The protein below binds the small molecule below.
Small molecule (SMILES): Nc1ncnc2c1ncn2[C@@H]1O[C@H](CO[P](=O)(O)O[P](=O)(O)NP(=O)(O)O)[C@@H](O)[C@H]1O

Binding-site contacts:
Ligand atom PB contacts residue MG1 of chain 1.D at 3.1 Å.
Ligand atom C4 contacts residue MET90 of chain 1.A at 3.8 Å (hydrophobic).
Ligand atom O1G contacts residue GLY124 of chain 1.A at 3.2 Å (h-bond).
Ligand atom O2A contacts residue PHE130 of chain 1.A at 3.0 Å (h-bond).
Ligand atom C4' contacts residue ASN98 of chain 1.A at 3.7 Å.
Ligand atom O3G contacts residue GLY124 of chain 1.A at 2.6 Å (h-bond).
Ligand atom O1B contacts residue MG1 of chain 1.D at 2.0 Å.
Ligand atom N6 contacts residue ASP85 of chain 1.A at 3.0 Å (salt-bridge).
Ligand atom PA contacts residue MG1 of chain 1.D at 3.2 Å.
Ligand atom O1A contacts residue ASN43 of chain 1.A at 2.9 Å (h-bond).
Ligand atom O4' contacts residue ASN98 of chain 1.A at 3.8 Å.
Ligand atom N7 contacts residue ASN43 of chain 1.A at 3.3 Å.
Ligand atom O2G contacts residue GLY129 of chain 1.A at 3.8 Å.
Ligand atom O2G contacts residue MG1 of chain 1.D at 2.0 Å.
Ligand atom N1 contacts residue ALA47 of chain 1.A at 3.3 Å.
Ligand atom O1A contacts residue PHE130 of chain 1.A at 3.1 Å (h-bond).
Ligand atom O2G contacts residue GLU39 of chain 1.A at 3.6 Å.
Ligand atom N3B contacts residue MG1 of chain 1.D at 3.7 Å.
Ligand atom C1' contacts residue MET90 of chain 1.A at 3.8 Å (hydrophobic).
Ligand atom O1B contacts residue ASN43 of chain 1.A at 3.0 Å (h-bond).
Ligand atom O3A contacts residue GLY127 of chain 1.A at 3.8 Å.
Ligand atom O2' contacts residue ASN98 of chain 1.A at 3.1 Å (h-bond).
Ligand atom O1A contacts residue MG1 of chain 1.D at 2.1 Å.
Ligand atom PA contacts residue PHE130 of chain 1.A at 3.5 Å.
Ligand atom O3G contacts residue VAL128 of chain 1.A at 3.3 Å (h-bond).
Ligand atom C5' contacts residue ASN98 of chain 1.A at 3.7 Å.
Ligand atom O3G contacts residue GLY129 of chain 1.A at 3.4 Å (h-bond).
Ligand atom O2A contacts residue GLY129 of chain 1.A at 3.3 Å (h-bond).
Ligand atom O4' contacts residue LEU99 of chain 1.A at 3.6 Å.
Ligand atom O3G contacts residue GLY127 of chain 1.A at 3.0 Å.
Ligand atom O3A contacts residue MG1 of chain 1.D at 3.4 Å.
Ligand atom C8 contacts residue ASN43 of chain 1.A at 3.7 Å.
Ligand atom N3 contacts residue MET90 of chain 1.A at 3.5 Å.
Ligand atom C2 contacts residue ALA47 of chain 1.A at 3.6 Å (hydrophobic).
Ligand atom N6 contacts residue THR176 of chain 1.A at 3.7 Å.
Ligand atom N1 contacts residue THR176 of chain 1.A at 3.4 Å (h-bond).
Ligand atom PG contacts residue MG1 of chain 1.D at 3.3 Å.
Ligand atom O2A contacts residue VAL128 of chain 1.A at 3.6 Å.
Ligand atom O1A contacts residue GLY129 of chain 1.A at 3.8 Å.
Ligand atom PG contacts residue GLY124 of chain 1.A at 3.4 Å.

Sequence of chain 1.A:
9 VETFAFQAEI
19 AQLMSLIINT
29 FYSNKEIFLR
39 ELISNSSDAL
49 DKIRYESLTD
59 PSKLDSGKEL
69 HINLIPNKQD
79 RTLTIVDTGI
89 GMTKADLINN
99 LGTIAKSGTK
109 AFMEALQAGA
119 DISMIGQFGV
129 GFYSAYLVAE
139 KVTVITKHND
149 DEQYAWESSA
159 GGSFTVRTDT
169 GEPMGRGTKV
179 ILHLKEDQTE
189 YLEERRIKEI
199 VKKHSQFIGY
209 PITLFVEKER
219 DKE